Binding-site contacts:
Ligand atom N contacts residue THR28 of chain 1.X at 2.8 Å (h-bond).
Ligand atom NE1 contacts residue GLN45 of chain 1.W at 2.8 Å (h-bond).
Ligand atom CA contacts residue GLY25 of chain 1.X at 3.5 Å.
Ligand atom OXT contacts residue HIS49 of chain 1.W at 3.8 Å.
Ligand atom N contacts residue GLY25 of chain 1.X at 2.7 Å (h-bond).
Ligand atom CA contacts residue THR28 of chain 1.X at 3.1 Å.
Ligand atom CE3 contacts residue HIS32 of chain 1.W at 3.9 Å.
Ligand atom CD1 contacts residue THR47 of chain 1.W at 3.8 Å.
Ligand atom CE2 contacts residue THR50 of chain 1.W at 4.0 Å.
Ligand atom C contacts residue THR47 of chain 1.W at 3.5 Å.
Ligand atom CA contacts residue SER51 of chain 1.X at 3.9 Å.
Ligand atom N contacts residue ARG24 of chain 1.X at 3.8 Å.
Ligand atom NE1 contacts residue ALA44 of chain 1.W at 3.9 Å.
Ligand atom CE3 contacts residue HIS31 of chain 1.W at 4.0 Å.
Ligand atom CG contacts residue SER51 of chain 1.X at 3.9 Å.
Ligand atom C contacts residue GLY25 of chain 1.X at 3.5 Å.
Ligand atom O contacts residue THR47 of chain 1.W at 3.6 Å.
Ligand atom CZ2 contacts residue THR50 of chain 1.W at 4.0 Å.
Ligand atom CD1 contacts residue GLN45 of chain 1.W at 3.6 Å.
Ligand atom O contacts residue SER51 of chain 1.X at 2.7 Å (h-bond).
Ligand atom OXT contacts residue GLY25 of chain 1.X at 4.0 Å.
Ligand atom N contacts residue THR23 of chain 1.X at 2.8 Å (h-bond).
Ligand atom OXT contacts residue THR50 of chain 1.W at 3.1 Å (h-bond).
Ligand atom CE2 contacts residue GLN45 of chain 1.W at 3.9 Å.
Ligand atom N contacts residue ASP27 of chain 1.X at 3.1 Å (salt-bridge).
Ligand atom CA contacts residue THR23 of chain 1.X at 3.8 Å.
Ligand atom CB contacts residue SER51 of chain 1.X at 3.5 Å.
Ligand atom CZ3 contacts residue GLY21 of chain 1.W at 3.5 Å.
Ligand atom CZ2 contacts residue ALA44 of chain 1.W at 4.0 Å (hydrophobic).
Ligand atom OXT contacts residue HIS31 of chain 1.W at 3.9 Å.
Ligand atom C contacts residue SER51 of chain 1.X at 3.5 Å.
Ligand atom O contacts residue ARG24 of chain 1.X at 3.4 Å.
Ligand atom O contacts residue GLY25 of chain 1.X at 3.0 Å (h-bond).
Ligand atom OXT contacts residue THR47 of chain 1.W at 2.5 Å (h-bond).
Ligand atom CA contacts residue HIS31 of chain 1.W at 4.0 Å.
Ligand atom CH2 contacts residue GLY21 of chain 1.W at 3.5 Å.
Ligand atom CB contacts residue THR23 of chain 1.X at 3.8 Å.
Ligand atom CZ2 contacts residue ILE53 of chain 1.W at 4.0 Å (hydrophobic).
Ligand atom CB contacts residue THR28 of chain 1.X at 3.4 Å.
Ligand atom CD1 contacts residue SER51 of chain 1.X at 3.5 Å.

A small-molecule ligand and the protein it binds are described below.
Small molecule (SMILES): N[C@@H](Cc1c[nH]c2ccccc12)C(=O)O

Sequence of chain 1.W:
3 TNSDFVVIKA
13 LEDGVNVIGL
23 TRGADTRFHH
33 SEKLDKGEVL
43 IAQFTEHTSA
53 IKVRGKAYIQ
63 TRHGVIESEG

Sequence of chain 1.X:
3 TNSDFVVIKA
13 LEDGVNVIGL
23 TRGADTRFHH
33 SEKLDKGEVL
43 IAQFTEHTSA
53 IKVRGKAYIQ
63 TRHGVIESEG